Binding-site contacts:
Ligand atom O16 contacts residue LYS64 of chain 1.A at 2.6 Å (salt-bridge).
Ligand atom O16 contacts residue ASP175 of chain 1.A at 3.7 Å.
Ligand atom C12 contacts residue LEU182 of chain 1.A at 3.7 Å (hydrophobic).
Ligand atom C01 contacts residue ASP175 of chain 1.A at 3.6 Å.
Ligand atom O22 contacts residue ASN45 of chain 1.A at 3.7 Å.
Ligand atom O22 contacts residue GLY46 of chain 1.A at 3.3 Å (h-bond).
Ligand atom F25 contacts residue PHE176 of chain 1.A at 3.4 Å.
Ligand atom C18 contacts residue LYS64 of chain 1.A at 2.8 Å.
Ligand atom C14 contacts residue LYS64 of chain 1.A at 3.5 Å.
Ligand atom I23 contacts residue VAL94 of chain 1.A at 3.1 Å.
Ligand atom CL24 contacts residue LYS64 of chain 1.A at 3.7 Å.
Ligand atom CL24 contacts residue ILE108 of chain 1.A at 3.5 Å.
Ligand atom C02 contacts residue PHE176 of chain 1.A at 3.6 Å (hydrophobic).
Ligand atom C03 contacts residue ASP175 of chain 1.A at 3.6 Å.
Ligand atom C19 contacts residue LYS64 of chain 1.A at 3.6 Å.
Ligand atom C12 contacts residue PHE176 of chain 1.A at 3.2 Å (hydrophobic).
Ligand atom O21 contacts residue AGS1 of chain 1.C at 2.9 Å (h-bond).
Ligand atom C13 contacts residue PHE176 of chain 1.A at 3.3 Å (hydrophobic).
Ligand atom N15 contacts residue LYS64 of chain 1.A at 3.7 Å.
Ligand atom O17 contacts residue ASP175 of chain 1.A at 3.4 Å (salt-bridge).
Ligand atom F25 contacts residue LEU82 of chain 1.A at 3.5 Å.
Ligand atom O22 contacts residue AGS1 of chain 1.C at 2.7 Å (h-bond).
Ligand atom C06 contacts residue ASP175 of chain 1.A at 3.4 Å.
Ligand atom C20 contacts residue AGS1 of chain 1.C at 3.5 Å.
Ligand atom F26 contacts residue VAL178 of chain 1.A at 3.2 Å.
Ligand atom C14 contacts residue ASP175 of chain 1.A at 3.8 Å.
Ligand atom C05 contacts residue MET110 of chain 1.A at 3.8 Å (hydrophobic).
Ligand atom F26 contacts residue PHE176 of chain 1.A at 3.3 Å.
Ligand atom C13 contacts residue LEU182 of chain 1.A at 3.6 Å (hydrophobic).
Ligand atom C03 contacts residue LEU85 of chain 1.A at 3.8 Å (hydrophobic).
Ligand atom F25 contacts residue VAL178 of chain 1.A at 3.4 Å.
Ligand atom CL24 contacts residue ASP175 of chain 1.A at 3.4 Å.
Ligand atom O17 contacts residue LYS64 of chain 1.A at 2.9 Å (salt-bridge).
Ligand atom O21 contacts residue GLY47 of chain 1.A at 3.8 Å.
Ligand atom C02 contacts residue ASP175 of chain 1.A at 3.6 Å.
Ligand atom F26 contacts residue GLY177 of chain 1.A at 3.6 Å.
Ligand atom C10 contacts residue MET186 of chain 1.A at 3.6 Å (hydrophobic).
Ligand atom C19 contacts residue AGS1 of chain 1.C at 3.3 Å.
Ligand atom O21 contacts residue LYS64 of chain 1.A at 3.5 Å (salt-bridge).
Ligand atom F26 contacts residue SER179 of chain 1.A at 3.0 Å.

The small molecule below binds the protein below.
Small molecule (SMILES): O=C(NOC[C@H](O)CO)c1ccc(F)c(F)c1Nc1ccc(I)cc1Cl

Sequence of chain 1.A:
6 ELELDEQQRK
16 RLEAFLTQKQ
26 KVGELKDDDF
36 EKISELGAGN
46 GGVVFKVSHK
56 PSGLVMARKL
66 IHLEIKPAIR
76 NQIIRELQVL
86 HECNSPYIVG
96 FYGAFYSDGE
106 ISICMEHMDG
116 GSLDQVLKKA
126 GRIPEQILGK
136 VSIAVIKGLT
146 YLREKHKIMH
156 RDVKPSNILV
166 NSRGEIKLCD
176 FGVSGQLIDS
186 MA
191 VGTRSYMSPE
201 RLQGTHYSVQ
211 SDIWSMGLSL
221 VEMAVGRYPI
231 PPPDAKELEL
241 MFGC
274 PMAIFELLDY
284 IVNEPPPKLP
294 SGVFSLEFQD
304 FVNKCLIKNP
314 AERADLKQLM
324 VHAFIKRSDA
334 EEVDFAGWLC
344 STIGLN